This small molecule binds to this protein.
Small molecule (SMILES): CCOC(=O)[C@H]1CCc2n[nH]cc2C1

Binding-site contacts:
Ligand atom C10 contacts residue VAL59 of chain 1.A at 3.8 Å (hydrophobic).
Ligand atom C9 contacts residue EDO1 of chain 1.C at 1.3 Å.
Ligand atom C7 contacts residue EDO1 of chain 1.D at 1.3 Å.
Ligand atom C4 contacts residue EDO1 of chain 1.D at 0.5 Å.
Ligand atom C10 contacts residue TYR109 of chain 1.A at 3.7 Å (hydrophobic).
Ligand atom C3 contacts residue EDO1 of chain 1.D at 1.8 Å.
Ligand atom N2 contacts residue TYR67 of chain 1.A at 3.3 Å (h-bond).
Ligand atom N1 contacts residue EDO1 of chain 1.C at 2.8 Å (h-bond).
Ligand atom O1 contacts residue EDO1 of chain 1.D at 2.5 Å (h-bond).
Ligand atom C7 contacts residue EDO1 of chain 1.C at 2.5 Å.
Ligand atom N2 contacts residue CYS106 of chain 1.A at 3.5 Å.
Ligand atom C4 contacts residue PHE116 of chain 1.A at 3.6 Å (hydrophobic).
Ligand atom C8 contacts residue EDO1 of chain 1.C at 1.2 Å.
Ligand atom C10 contacts residue EDO1 of chain 1.D at 3.3 Å.
Ligand atom C5 contacts residue EDO1 of chain 1.C at 3.5 Å.
Ligand atom C3 contacts residue PHE116 of chain 1.A at 3.5 Å (hydrophobic).
Ligand atom N1 contacts residue TYR67 of chain 1.A at 2.8 Å (h-bond).
Ligand atom C9 contacts residue ASN110 of chain 1.A at 3.8 Å.
Ligand atom C10 contacts residue EDO1 of chain 1.C at 1.6 Å.
Ligand atom C10 contacts residue TYR67 of chain 1.A at 3.5 Å (hydrophobic).
Ligand atom O1 contacts residue PHE116 of chain 1.A at 3.3 Å.
Ligand atom C8 contacts residue EDO1 of chain 1.D at 2.5 Å.
Ligand atom C5 contacts residue ILE54 of chain 1.A at 3.5 Å (hydrophobic).
Ligand atom C9 contacts residue EDO1 of chain 1.D at 1.9 Å.
Ligand atom O2 contacts residue EDO1 of chain 1.C at 2.8 Å.
Ligand atom N2 contacts residue EDO1 of chain 1.D at 1.4 Å (h-bond).
Ligand atom O2 contacts residue EDO1 of chain 1.D at 2.8 Å (h-bond).
Ligand atom N2 contacts residue VAL59 of chain 1.A at 3.7 Å.
Ligand atom N1 contacts residue EDO1 of chain 1.D at 2.8 Å (h-bond).
Ligand atom C8 contacts residue VAL59 of chain 1.A at 3.6 Å (hydrophobic).
Ligand atom C2 contacts residue PHE116 of chain 1.A at 3.8 Å (hydrophobic).
Ligand atom C7 contacts residue VAL59 of chain 1.A at 3.6 Å (hydrophobic).
Ligand atom C5 contacts residue EDO1 of chain 1.D at 1.3 Å.
Ligand atom C4 contacts residue EDO1 of chain 1.C at 2.6 Å.
Ligand atom C3 contacts residue EDO1 of chain 1.C at 3.3 Å.
Ligand atom C6 contacts residue EDO1 of chain 1.D at 0.3 Å.
Ligand atom C8 contacts residue ASN110 of chain 1.A at 3.4 Å.
Ligand atom C10 contacts residue ASN110 of chain 1.A at 3.4 Å.
Ligand atom C6 contacts residue EDO1 of chain 1.C at 3.5 Å.
Ligand atom N2 contacts residue EDO1 of chain 1.C at 3.2 Å (h-bond).

Sequence of chain 1.A:
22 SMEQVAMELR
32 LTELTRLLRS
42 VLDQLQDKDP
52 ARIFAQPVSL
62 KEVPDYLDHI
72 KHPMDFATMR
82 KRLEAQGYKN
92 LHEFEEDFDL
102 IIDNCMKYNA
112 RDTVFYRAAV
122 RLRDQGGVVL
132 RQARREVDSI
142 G